This protein binds this small molecule.
Small molecule (SMILES): CC[C@H](NC(=O)[C@H](CCCN=C(N)N)NC(=O)[C@H](C)N)C(=O)N[C@@H](CCCN=C(N)N)C(=O)N[C@@H](CCCN=C(N)N)C(=O)N[C@@H](CCCN=C(N)N)C(=O)N[C@@H](CC1=NC=NC1)C(=O)N1CCC[C@H]1C(=O)N[C@@H](CO)C(=O)NCC=O

Binding-site contacts:
Ligand atom CD2 contacts residue GLU244 of chain 1.A at 3.5 Å.
Ligand atom O contacts residue ASP203 of chain 1.A at 3.3 Å (salt-bridge).
Ligand atom CA contacts residue ASP203 of chain 1.A at 3.4 Å.
Ligand atom O contacts residue GLU172 of chain 1.A at 3.3 Å (salt-bridge).
Ligand atom N contacts residue ASP203 of chain 1.A at 3.5 Å (salt-bridge).
Ligand atom CG contacts residue ASP240 of chain 1.A at 3.6 Å.
Ligand atom NH1 contacts residue ASP235 of chain 1.A at 2.8 Å (salt-bridge).
Ligand atom CB contacts residue THR205 of chain 1.A at 3.6 Å.
Ligand atom OG contacts residue ASP168 of chain 1.A at 2.8 Å (salt-bridge).
Ligand atom CA contacts residue ASP240 of chain 1.A at 3.5 Å.
Ligand atom OG contacts residue LYS170 of chain 1.A at 3.1 Å (salt-bridge).
Ligand atom CB contacts residue ASP168 of chain 1.A at 3.1 Å.
Ligand atom NH2 contacts residue ILE134 of chain 1.A at 3.5 Å.
Ligand atom NH1 contacts residue GLY239 of chain 1.A at 3.5 Å (h-bond).
Ligand atom CE1 contacts residue ILE241 of chain 1.A at 3.4 Å (hydrophobic).
Ligand atom NE contacts residue THR135 of chain 1.A at 3.0 Å (h-bond).
Ligand atom CD contacts residue ARG257 of chain 1.A at 3.5 Å.
Ligand atom NH2 contacts residue ASP132 of chain 1.A at 3.1 Å (salt-bridge).
Ligand atom C contacts residue ASP203 of chain 1.A at 3.4 Å.
Ligand atom CD contacts residue GLY239 of chain 1.A at 3.5 Å.
Ligand atom N contacts residue GLU172 of chain 1.A at 2.9 Å (salt-bridge).
Ligand atom CE1 contacts residue GLU244 of chain 1.A at 3.5 Å.
Ligand atom NH2 contacts residue ASP171 of chain 1.A at 2.8 Å (salt-bridge).
Ligand atom NE2 contacts residue GLU244 of chain 1.A at 2.7 Å (salt-bridge).
Ligand atom CB contacts residue GLU172 of chain 1.A at 3.5 Å.
Ligand atom NH1 contacts residue GLU172 of chain 1.A at 3.4 Å (salt-bridge).
Ligand atom CZ contacts residue ASP129 of chain 1.A at 3.6 Å.
Ligand atom NH1 contacts residue ASP129 of chain 1.A at 3.5 Å (salt-bridge).
Ligand atom CG contacts residue VAL207 of chain 1.A at 3.6 Å (hydrophobic).
Ligand atom O contacts residue LYS170 of chain 1.A at 2.6 Å (salt-bridge).
Ligand atom O contacts residue PHE131 of chain 1.A at 3.5 Å.
Ligand atom N contacts residue PHE131 of chain 1.A at 3.6 Å.
Ligand atom CB contacts residue ASP240 of chain 1.A at 3.5 Å.
Ligand atom CA contacts residue GLU172 of chain 1.A at 3.5 Å.
Ligand atom NH2 contacts residue ASP129 of chain 1.A at 2.8 Å (salt-bridge).
Ligand atom CD contacts residue GLU172 of chain 1.A at 3.6 Å.
Ligand atom NH1 contacts residue ASP240 of chain 1.A at 3.1 Å (salt-bridge).
Ligand atom NH2 contacts residue PHE131 of chain 1.A at 3.0 Å (h-bond).
Ligand atom OG contacts residue THR205 of chain 1.A at 3.6 Å (h-bond).
Ligand atom N contacts residue GLY204 of chain 1.A at 3.3 Å (h-bond).

Sequence of chain 1.A:
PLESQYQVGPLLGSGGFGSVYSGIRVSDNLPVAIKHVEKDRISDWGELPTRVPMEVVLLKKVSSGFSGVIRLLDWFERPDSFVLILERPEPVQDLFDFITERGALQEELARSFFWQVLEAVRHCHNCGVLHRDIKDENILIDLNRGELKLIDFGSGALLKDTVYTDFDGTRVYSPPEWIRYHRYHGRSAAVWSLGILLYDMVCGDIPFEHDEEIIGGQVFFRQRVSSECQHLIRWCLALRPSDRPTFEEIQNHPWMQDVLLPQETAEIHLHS